Sequence of chain 1.F:
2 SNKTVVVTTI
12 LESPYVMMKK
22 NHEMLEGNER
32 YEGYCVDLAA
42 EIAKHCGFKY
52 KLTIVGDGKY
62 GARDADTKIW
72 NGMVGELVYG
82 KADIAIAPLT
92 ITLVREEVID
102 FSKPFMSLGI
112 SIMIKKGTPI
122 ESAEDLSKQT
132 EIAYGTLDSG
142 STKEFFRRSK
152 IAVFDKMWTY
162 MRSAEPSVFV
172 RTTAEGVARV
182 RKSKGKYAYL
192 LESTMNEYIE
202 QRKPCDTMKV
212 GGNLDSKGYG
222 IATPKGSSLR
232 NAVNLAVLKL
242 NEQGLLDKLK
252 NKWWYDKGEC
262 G

Binding-site contacts:
Ligand atom OXT contacts residue TYR61 of chain 1.F at 3.5 Å.
Ligand atom CD contacts residue THR143 of chain 1.F at 3.3 Å.
Ligand atom N contacts residue PRO89 of chain 1.F at 2.9 Å (h-bond).
Ligand atom CB contacts residue LEU138 of chain 1.F at 4.0 Å (hydrophobic).
Ligand atom OE1 contacts residue THR143 of chain 1.F at 2.7 Å (h-bond).
Ligand atom OE2 contacts residue GLY141 of chain 1.F at 3.7 Å.
Ligand atom O contacts residue TYR61 of chain 1.F at 3.4 Å.
Ligand atom OXT contacts residue LEU90 of chain 1.F at 3.5 Å.
Ligand atom CA contacts residue PRO89 of chain 1.F at 4.1 Å (hydrophobic).
Ligand atom OXT contacts residue THR91 of chain 1.F at 2.8 Å (h-bond).
Ligand atom N contacts residue TYR220 of chain 1.F at 3.6 Å.
Ligand atom CB contacts residue TYR61 of chain 1.F at 3.5 Å (hydrophobic).
Ligand atom O contacts residue SER142 of chain 1.F at 2.9 Å (h-bond).
Ligand atom N contacts residue GLU193 of chain 1.F at 2.8 Å (salt-bridge).
Ligand atom CB contacts residue GLU193 of chain 1.F at 4.0 Å.
Ligand atom CA contacts residue GLU193 of chain 1.F at 3.4 Å.
Ligand atom OE1 contacts residue GLU193 of chain 1.F at 3.7 Å.
Ligand atom O contacts residue ARG96 of chain 1.F at 2.8 Å (salt-bridge).
Ligand atom CG contacts residue GLU193 of chain 1.F at 3.5 Å.
Ligand atom N contacts residue SER142 of chain 1.F at 4.1 Å.
Ligand atom CD contacts residue GLU193 of chain 1.F at 3.9 Å.
Ligand atom OXT contacts residue SER142 of chain 1.F at 4.0 Å.
Ligand atom C contacts residue TYR61 of chain 1.F at 3.6 Å (hydrophobic).
Ligand atom CA contacts residue TYR61 of chain 1.F at 4.0 Å (hydrophobic).
Ligand atom OE2 contacts residue THR143 of chain 1.F at 3.0 Å (h-bond).
Ligand atom OXT contacts residue PRO89 of chain 1.F at 3.7 Å.
Ligand atom C contacts residue ARG96 of chain 1.F at 3.4 Å.
Ligand atom CG contacts residue TYR61 of chain 1.F at 4.3 Å (hydrophobic).
Ligand atom CA contacts residue THR91 of chain 1.F at 3.4 Å.
Ligand atom OE2 contacts residue LEU138 of chain 1.F at 4.1 Å.
Ligand atom C contacts residue SER142 of chain 1.F at 3.4 Å.
Ligand atom N contacts residue THR91 of chain 1.F at 2.9 Å (h-bond).
Ligand atom OE2 contacts residue SER142 of chain 1.F at 3.2 Å (h-bond).
Ligand atom C contacts residue THR91 of chain 1.F at 3.6 Å.
Ligand atom CA contacts residue SER142 of chain 1.F at 3.4 Å.
Ligand atom CG contacts residue LEU138 of chain 1.F at 3.8 Å (hydrophobic).
Ligand atom N contacts residue TYR61 of chain 1.F at 4.0 Å.
Ligand atom CD contacts residue LEU138 of chain 1.F at 4.0 Å (hydrophobic).
Ligand atom O contacts residue GLY141 of chain 1.F at 3.2 Å.
Ligand atom OXT contacts residue ARG96 of chain 1.F at 2.8 Å (salt-bridge).

A protein and the small-molecule ligand that binds it are described below.
Small molecule (SMILES): N[C@@H](CCC(=O)O)C(=O)O